Sequence of chain 1.A:
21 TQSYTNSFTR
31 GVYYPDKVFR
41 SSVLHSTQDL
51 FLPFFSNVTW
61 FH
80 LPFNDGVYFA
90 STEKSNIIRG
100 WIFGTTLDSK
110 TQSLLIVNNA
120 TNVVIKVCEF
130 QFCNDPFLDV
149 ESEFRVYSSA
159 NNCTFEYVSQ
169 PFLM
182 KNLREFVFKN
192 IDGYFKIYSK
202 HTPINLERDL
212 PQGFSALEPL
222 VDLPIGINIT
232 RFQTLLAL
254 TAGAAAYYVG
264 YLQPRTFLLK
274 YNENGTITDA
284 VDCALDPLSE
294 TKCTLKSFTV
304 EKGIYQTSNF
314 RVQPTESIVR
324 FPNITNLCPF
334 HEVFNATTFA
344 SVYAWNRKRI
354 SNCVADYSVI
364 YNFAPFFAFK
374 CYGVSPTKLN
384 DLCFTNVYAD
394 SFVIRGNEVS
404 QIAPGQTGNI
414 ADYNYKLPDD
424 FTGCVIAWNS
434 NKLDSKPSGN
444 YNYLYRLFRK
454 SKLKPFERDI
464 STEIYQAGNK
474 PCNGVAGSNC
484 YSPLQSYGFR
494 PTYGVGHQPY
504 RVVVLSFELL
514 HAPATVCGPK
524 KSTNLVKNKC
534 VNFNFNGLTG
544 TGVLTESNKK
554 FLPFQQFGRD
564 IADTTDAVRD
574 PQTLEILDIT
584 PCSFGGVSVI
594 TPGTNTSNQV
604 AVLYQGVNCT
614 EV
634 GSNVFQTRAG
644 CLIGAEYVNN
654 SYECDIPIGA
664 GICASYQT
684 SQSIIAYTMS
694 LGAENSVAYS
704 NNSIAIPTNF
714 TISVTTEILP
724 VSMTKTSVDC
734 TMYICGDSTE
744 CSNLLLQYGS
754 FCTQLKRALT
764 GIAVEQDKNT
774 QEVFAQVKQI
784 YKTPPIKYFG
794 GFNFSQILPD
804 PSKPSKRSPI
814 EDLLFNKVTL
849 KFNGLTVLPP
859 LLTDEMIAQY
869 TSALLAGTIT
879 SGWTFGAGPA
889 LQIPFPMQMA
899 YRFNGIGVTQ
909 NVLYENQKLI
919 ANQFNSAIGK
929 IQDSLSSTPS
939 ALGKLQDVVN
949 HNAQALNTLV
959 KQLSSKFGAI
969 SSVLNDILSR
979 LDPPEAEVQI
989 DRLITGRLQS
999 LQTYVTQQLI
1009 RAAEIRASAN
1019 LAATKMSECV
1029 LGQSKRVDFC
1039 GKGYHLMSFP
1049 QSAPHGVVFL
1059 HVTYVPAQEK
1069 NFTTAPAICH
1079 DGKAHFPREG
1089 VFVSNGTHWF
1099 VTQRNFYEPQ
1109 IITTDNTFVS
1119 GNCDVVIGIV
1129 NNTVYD

Binding-site contacts:
Ligand atom C5 contacts residue THR104 of chain 1.A at 4.1 Å.
Ligand atom C5 contacts residue ASN229 of chain 1.A at 3.7 Å.
Ligand atom O5 contacts residue THR104 of chain 1.A at 3.3 Å.
Ligand atom C1 contacts residue ASN229 of chain 1.A at 1.4 Å.
Ligand atom O5 contacts residue ASN229 of chain 1.A at 2.4 Å (h-bond).
Ligand atom C6 contacts residue THR231 of chain 1.A at 3.7 Å.
Ligand atom C7 contacts residue ASN229 of chain 1.A at 3.1 Å.
Ligand atom C5 contacts residue THR231 of chain 1.A at 4.0 Å.
Ligand atom C3 contacts residue ASN229 of chain 1.A at 3.7 Å.
Ligand atom C8 contacts residue ASN229 of chain 1.A at 3.9 Å.
Ligand atom C6 contacts residue THR104 of chain 1.A at 3.6 Å.
Ligand atom N2 contacts residue ASN229 of chain 1.A at 2.7 Å (h-bond).
Ligand atom C2 contacts residue ASN229 of chain 1.A at 2.4 Å.
Ligand atom O7 contacts residue ASN229 of chain 1.A at 2.9 Å (h-bond).
Ligand atom C1 contacts residue THR104 of chain 1.A at 4.2 Å.
Ligand atom C4 contacts residue ASN229 of chain 1.A at 4.2 Å.
Ligand atom O5 contacts residue THR231 of chain 1.A at 3.6 Å.
Ligand atom C1 contacts residue THR231 of chain 1.A at 4.5 Å.
Ligand atom O6 contacts residue THR104 of chain 1.A at 3.3 Å.

The protein below binds the small molecule below.
Small molecule (SMILES): CC(=O)N[C@@H]1[C@@H](O)[C@H](O)[C@@H](CO)O[C@H]1O